Sequence of chain 1.B:
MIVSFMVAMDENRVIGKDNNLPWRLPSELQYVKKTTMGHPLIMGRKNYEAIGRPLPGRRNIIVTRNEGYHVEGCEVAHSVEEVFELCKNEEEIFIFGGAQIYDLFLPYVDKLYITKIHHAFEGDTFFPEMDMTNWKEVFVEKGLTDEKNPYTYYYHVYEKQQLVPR

This protein binds this small molecule.
Small molecule (SMILES): COc1cc(Cc2cnc(N)nc2N)cc(/C=C/C(=O)N2N=Cc3ccccc3[C@@H]2C(C)C)c1OC

Binding-site contacts:
Ligand atom N36 contacts residue VAL7 of chain 1.B at 3.5 Å.
Ligand atom O08 contacts residue LEU21 of chain 1.B at 3.2 Å.
Ligand atom C31 contacts residue PHE96 of chain 1.B at 3.6 Å (hydrophobic).
Ligand atom N33 contacts residue ALA8 of chain 1.B at 3.7 Å.
Ligand atom N33 contacts residue VAL32 of chain 1.B at 3.8 Å.
Ligand atom C12 contacts residue ALA50 of chain 1.B at 3.8 Å (hydrophobic).
Ligand atom C24 contacts residue LEU55 of chain 1.B at 3.6 Å (hydrophobic).
Ligand atom C27 contacts residue ARG58 of chain 1.B at 3.7 Å.
Ligand atom C13 contacts residue ILE51 of chain 1.B at 3.8 Å (hydrophobic).
Ligand atom C28 contacts residue PRO56 of chain 1.B at 3.5 Å (hydrophobic).
Ligand atom C25 contacts residue LEU55 of chain 1.B at 3.7 Å (hydrophobic).
Ligand atom C02 contacts residue PHE96 of chain 1.B at 3.8 Å (hydrophobic).
Ligand atom C02 contacts residue MET6 of chain 1.B at 3.6 Å (hydrophobic).
Ligand atom C06 contacts residue LEU21 of chain 1.B at 3.6 Å (hydrophobic).
Ligand atom C08 contacts residue LEU29 of chain 1.B at 3.5 Å (hydrophobic).
Ligand atom N36 contacts residue ALA8 of chain 1.B at 3.6 Å (h-bond).
Ligand atom C34 contacts residue VAL32 of chain 1.B at 3.6 Å (hydrophobic).
Ligand atom C08 contacts residue GLN30 of chain 1.B at 3.5 Å.
Ligand atom C07 contacts residue LEU21 of chain 1.B at 3.5 Å (hydrophobic).
Ligand atom C15 contacts residue LEU29 of chain 1.B at 3.8 Å (hydrophobic).
Ligand atom C12 contacts residue ASN20 of chain 1.B at 3.7 Å.
Ligand atom N36 contacts residue MET6 of chain 1.B at 3.5 Å (h-bond).
Ligand atom C04 contacts residue PHE96 of chain 1.B at 3.4 Å (hydrophobic).
Ligand atom N01 contacts residue TYR102 of chain 1.B at 3.5 Å (h-bond).
Ligand atom C08 contacts residue LYS33 of chain 1.B at 3.6 Å.
Ligand atom N35 contacts residue VAL7 of chain 1.B at 3.5 Å.
Ligand atom N33 contacts residue GLU28 of chain 1.B at 3.4 Å (salt-bridge).
Ligand atom C34 contacts residue ALA8 of chain 1.B at 3.5 Å (hydrophobic).
Ligand atom C26 contacts residue ARG58 of chain 1.B at 3.7 Å.
Ligand atom C12 contacts residue ILE51 of chain 1.B at 3.7 Å (hydrophobic).
Ligand atom C10 contacts residue LEU21 of chain 1.B at 3.7 Å (hydrophobic).
Ligand atom N35 contacts residue ALA8 of chain 1.B at 3.2 Å.
Ligand atom O30 contacts residue ARG53 of chain 1.B at 3.2 Å (salt-bridge).
Ligand atom N01 contacts residue PHE96 of chain 1.B at 2.7 Å (h-bond).
Ligand atom N01 contacts residue MET6 of chain 1.B at 2.7 Å (h-bond).
Ligand atom N35 contacts residue GLU28 of chain 1.B at 2.7 Å (salt-bridge).
Ligand atom C27 contacts residue PRO56 of chain 1.B at 3.7 Å (hydrophobic).
Ligand atom C20 contacts residue ARG53 of chain 1.B at 3.6 Å.
Ligand atom N35 contacts residue VAL32 of chain 1.B at 3.4 Å.
Ligand atom C26 contacts residue LEU55 of chain 1.B at 3.6 Å (hydrophobic).